Sequence of chain 5.E:
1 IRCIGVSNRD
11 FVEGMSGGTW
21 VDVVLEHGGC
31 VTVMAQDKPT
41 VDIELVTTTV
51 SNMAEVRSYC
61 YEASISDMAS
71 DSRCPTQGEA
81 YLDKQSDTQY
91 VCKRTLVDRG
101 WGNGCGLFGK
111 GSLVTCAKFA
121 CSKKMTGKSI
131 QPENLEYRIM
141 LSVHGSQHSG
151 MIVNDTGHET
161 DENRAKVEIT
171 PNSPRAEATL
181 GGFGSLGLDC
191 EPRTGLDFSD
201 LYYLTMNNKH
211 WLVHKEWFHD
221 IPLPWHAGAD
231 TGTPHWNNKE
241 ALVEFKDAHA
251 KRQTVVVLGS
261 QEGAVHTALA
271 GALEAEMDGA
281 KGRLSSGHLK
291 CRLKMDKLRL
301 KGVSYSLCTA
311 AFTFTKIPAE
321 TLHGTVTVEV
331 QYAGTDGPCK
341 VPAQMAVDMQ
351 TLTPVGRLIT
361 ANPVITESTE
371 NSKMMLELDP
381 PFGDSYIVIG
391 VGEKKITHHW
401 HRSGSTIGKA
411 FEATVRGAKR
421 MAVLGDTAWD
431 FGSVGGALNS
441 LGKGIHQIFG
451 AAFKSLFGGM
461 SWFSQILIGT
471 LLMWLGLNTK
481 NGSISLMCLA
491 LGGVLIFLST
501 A

A small-molecule ligand and the protein it binds are described below.
Small molecule (SMILES): CC(=O)N[C@H]1[C@H](O[C@H]2[C@H](O)[C@@H](NC(C)=O)CO[C@@H]2CO)O[C@H](CO)[C@@H](O)[C@@H]1O

Binding-site contacts:
Ligand atom C8 contacts residue GLY150 of chain 5.E at 3.5 Å.
Ligand atom O5 contacts residue ASN154 of chain 5.E at 4.2 Å.
Ligand atom O7 contacts residue GLY150 of chain 5.E at 3.7 Å.
Ligand atom O7 contacts residue MET151 of chain 5.E at 3.6 Å.
Ligand atom C2 contacts residue ASN154 of chain 5.E at 2.6 Å.
Ligand atom C7 contacts residue MET151 of chain 5.E at 4.3 Å (hydrophobic).
Ligand atom O3 contacts residue ASN154 of chain 5.E at 4.1 Å.
Ligand atom C6 contacts residue THR156 of chain 5.E at 4.4 Å.
Ligand atom C7 contacts residue GLY150 of chain 5.E at 3.9 Å.
Ligand atom N2 contacts residue ASN154 of chain 5.E at 1.4 Å (h-bond).
Ligand atom O5 contacts residue THR156 of chain 5.E at 3.2 Å (h-bond).
Ligand atom C5 contacts residue THR156 of chain 5.E at 3.8 Å.
Ligand atom C3 contacts residue ASN154 of chain 5.E at 3.6 Å.
Ligand atom C1 contacts residue THR156 of chain 5.E at 3.4 Å.
Ligand atom C8 contacts residue ASN154 of chain 5.E at 2.4 Å.
Ligand atom C1 contacts residue ASN154 of chain 5.E at 2.9 Å.
Ligand atom O7 contacts residue ASN154 of chain 5.E at 3.2 Å (h-bond).
Ligand atom C7 contacts residue ASN154 of chain 5.E at 2.0 Å.
Ligand atom O6 contacts residue THR156 of chain 5.E at 3.5 Å (h-bond).
Ligand atom C8 contacts residue VAL153 of chain 5.E at 4.3 Å (hydrophobic).